Sequence of chain 1.A:
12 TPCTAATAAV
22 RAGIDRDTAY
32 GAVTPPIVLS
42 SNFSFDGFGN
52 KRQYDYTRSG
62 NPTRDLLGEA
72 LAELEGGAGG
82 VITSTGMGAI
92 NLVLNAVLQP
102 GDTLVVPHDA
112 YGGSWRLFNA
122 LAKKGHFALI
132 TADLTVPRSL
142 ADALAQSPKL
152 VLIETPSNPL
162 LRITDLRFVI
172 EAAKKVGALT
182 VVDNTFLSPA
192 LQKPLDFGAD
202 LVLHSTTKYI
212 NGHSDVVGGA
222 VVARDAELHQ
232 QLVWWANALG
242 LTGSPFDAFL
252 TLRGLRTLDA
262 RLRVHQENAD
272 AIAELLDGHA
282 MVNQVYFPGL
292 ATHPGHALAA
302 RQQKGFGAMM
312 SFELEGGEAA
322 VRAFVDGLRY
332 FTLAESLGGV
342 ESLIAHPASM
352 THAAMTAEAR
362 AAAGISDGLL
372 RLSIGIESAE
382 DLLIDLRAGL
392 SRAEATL

Sequence of chain 1.B:
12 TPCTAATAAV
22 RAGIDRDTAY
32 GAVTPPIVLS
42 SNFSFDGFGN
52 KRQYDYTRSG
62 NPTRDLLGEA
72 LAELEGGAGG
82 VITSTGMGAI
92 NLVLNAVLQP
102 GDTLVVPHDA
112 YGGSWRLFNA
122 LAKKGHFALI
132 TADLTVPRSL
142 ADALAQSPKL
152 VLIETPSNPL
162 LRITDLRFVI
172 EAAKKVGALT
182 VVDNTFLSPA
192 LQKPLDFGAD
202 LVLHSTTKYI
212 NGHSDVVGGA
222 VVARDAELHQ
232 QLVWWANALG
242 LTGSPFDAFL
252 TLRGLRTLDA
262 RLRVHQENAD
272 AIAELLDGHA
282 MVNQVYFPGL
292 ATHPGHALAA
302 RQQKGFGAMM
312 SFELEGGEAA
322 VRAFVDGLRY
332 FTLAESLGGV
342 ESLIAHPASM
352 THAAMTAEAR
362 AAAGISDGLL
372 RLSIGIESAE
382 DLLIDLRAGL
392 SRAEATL

Binding-site contacts:
Ligand atom C contacts residue ASP184 of chain 1.A at 3.4 Å.
Ligand atom C15 contacts residue ARG372 of chain 1.A at 3.6 Å.
Ligand atom N2 contacts residue SER60 of chain 1.B at 3.1 Å (h-bond).
Ligand atom O7 contacts residue ASN159 of chain 1.A at 3.0 Å (h-bond).
Ligand atom O1 contacts residue ARG59 of chain 1.B at 2.7 Å (salt-bridge).
Ligand atom N1 contacts residue TYR112 of chain 1.A at 3.5 Å.
Ligand atom O1 contacts residue GLY87 of chain 1.A at 3.1 Å (h-bond).
Ligand atom C1 contacts residue ASP184 of chain 1.A at 3.4 Å.
Ligand atom O3 contacts residue ARG117 of chain 1.A at 2.9 Å (salt-bridge).
Ligand atom O2 contacts residue SER206 of chain 1.A at 2.8 Å (h-bond).
Ligand atom O4 contacts residue ARG117 of chain 1.A at 3.0 Å (salt-bridge).
Ligand atom C12 contacts residue GLU336 of chain 1.A at 3.5 Å.
Ligand atom O1 contacts residue MET88 of chain 1.A at 2.9 Å (h-bond).
Ligand atom O6 contacts residue ASN159 of chain 1.A at 3.1 Å (h-bond).
Ligand atom C2 contacts residue TYR112 of chain 1.A at 3.6 Å (hydrophobic).
Ligand atom O5 contacts residue ARG372 of chain 1.A at 3.0 Å (salt-bridge).
Ligand atom C14 contacts residue SER60 of chain 1.B at 3.4 Å.
Ligand atom C3 contacts residue TYR112 of chain 1.A at 3.6 Å (hydrophobic).
Ligand atom O4 contacts residue TYR112 of chain 1.A at 3.4 Å (h-bond).
Ligand atom P contacts residue SER206 of chain 1.A at 3.4 Å.
Ligand atom O6 contacts residue ARG372 of chain 1.A at 2.8 Å (salt-bridge).
Ligand atom O2 contacts residue GLY87 of chain 1.A at 3.1 Å (h-bond).
Ligand atom C13 contacts residue SER60 of chain 1.B at 3.1 Å.
Ligand atom O3 contacts residue ASN238 of chain 1.B at 3.1 Å (h-bond).
Ligand atom O1 contacts residue THR86 of chain 1.A at 3.5 Å.
Ligand atom O5 contacts residue THR352 of chain 1.A at 3.4 Å.
Ligand atom P contacts residue TYR57 of chain 1.B at 3.6 Å.
Ligand atom O contacts residue ARG59 of chain 1.B at 2.9 Å (salt-bridge).
Ligand atom O2 contacts residue THR208 of chain 1.A at 2.9 Å (h-bond).
Ligand atom N2 contacts residue ASP56 of chain 1.B at 2.8 Å (salt-bridge).
Ligand atom N contacts residue ASP184 of chain 1.A at 2.7 Å (salt-bridge).
Ligand atom C7 contacts residue LYS209 of chain 1.A at 3.5 Å.
Ligand atom O5 contacts residue SER337 of chain 1.A at 2.9 Å (h-bond).
Ligand atom C8 contacts residue LYS209 of chain 1.A at 3.5 Å.
Ligand atom C6 contacts residue MET88 of chain 1.A at 3.5 Å (hydrophobic).
Ligand atom O4 contacts residue ARG59 of chain 1.B at 2.8 Å (salt-bridge).
Ligand atom O6 contacts residue THR352 of chain 1.A at 3.5 Å.
Ligand atom C12 contacts residue ASP56 of chain 1.B at 3.5 Å.
Ligand atom O contacts residue TYR57 of chain 1.B at 2.3 Å (h-bond).
Ligand atom O2 contacts residue TYR57 of chain 1.B at 3.5 Å (h-bond).

This protein binds this small molecule.
Small molecule (SMILES): Cc1ncc(CP(=O)(O)O)c(/C=N/[C@@H](CCSCC[C@H](N)C(=O)O)C(=O)O)c1O